Sequence of chain 1.C:
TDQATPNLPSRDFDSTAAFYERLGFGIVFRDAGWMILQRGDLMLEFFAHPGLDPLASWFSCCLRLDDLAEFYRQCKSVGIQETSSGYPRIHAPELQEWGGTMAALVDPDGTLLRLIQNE

Binding-site contacts:
Ligand atom O4 contacts residue ARG115 of chain 1.C at 2.5 Å (salt-bridge).
Ligand atom O70 contacts residue SER58 of chain 1.C at 3.5 Å (h-bond).
Ligand atom O66 contacts residue SER86 of chain 1.C at 3.1 Å.
Ligand atom NF contacts residue GLY111 of chain 1.C at 2.8 Å (h-bond).
Ligand atom NO contacts residue TRP99 of chain 1.C at 3.5 Å.
Ligand atom C41 contacts residue TRP99 of chain 1.C at 3.5 Å (hydrophobic).
Ligand atom C43 contacts residue TRP35 of chain 1.D at 3.5 Å (hydrophobic).
Ligand atom C44 contacts residue TRP99 of chain 1.C at 3.5 Å (hydrophobic).
Ligand atom C43 contacts residue TRP99 of chain 1.C at 3.4 Å (hydrophobic).
Ligand atom C55 contacts residue ASN119 of chain 1.C at 3.2 Å.
Ligand atom S46 contacts residue TRP99 of chain 1.C at 3.5 Å.
Ligand atom O12 contacts residue ARG90 of chain 1.C at 2.6 Å (salt-bridge).
Ligand atom CA contacts residue GLY111 of chain 1.C at 3.3 Å.
Ligand atom NO contacts residue ARG65 of chain 1.C at 3.5 Å (salt-bridge).
Ligand atom NQ contacts residue SER58 of chain 1.C at 3.0 Å (h-bond).
Ligand atom C66 contacts residue ARG90 of chain 1.C at 3.3 Å.
Ligand atom C46 contacts residue TRP99 of chain 1.C at 3.5 Å (hydrophobic).
Ligand atom C66 contacts residue GLY87 of chain 1.C at 3.4 Å.
Ligand atom NF contacts residue PHE60 of chain 1.C at 3.2 Å (h-bond).
Ligand atom C45 contacts residue TRP99 of chain 1.C at 3.4 Å (hydrophobic).
Ligand atom C70 contacts residue LEU56 of chain 1.C at 3.2 Å (hydrophobic).
Ligand atom NQ contacts residue LEU56 of chain 1.C at 3.0 Å (h-bond).
Ligand atom NQ contacts residue PRO55 of chain 1.C at 2.9 Å (h-bond).
Ligand atom C4 contacts residue ARG115 of chain 1.C at 3.4 Å.
Ligand atom NF contacts residue LEU113 of chain 1.C at 3.5 Å (h-bond).
Ligand atom O40 contacts residue ARG115 of chain 1.C at 2.5 Å (salt-bridge).
Ligand atom NN contacts residue TRP35 of chain 1.D at 3.5 Å.
Ligand atom S46 contacts residue PHE30 of chain 1.D at 3.2 Å.
Ligand atom O66 contacts residue GLY87 of chain 1.C at 3.2 Å (h-bond).
Ligand atom C54 contacts residue GLU120 of chain 1.C at 3.4 Å.
Ligand atom C42 contacts residue TRP35 of chain 1.D at 3.5 Å (hydrophobic).
Ligand atom ND contacts residue TRP59 of chain 1.C at 3.0 Å (h-bond).
Ligand atom NP contacts residue ARG65 of chain 1.C at 3.5 Å (salt-bridge).
Ligand atom NN contacts residue TRP99 of chain 1.C at 3.4 Å (h-bond).
Ligand atom C47 contacts residue PHE30 of chain 1.D at 3.4 Å (hydrophobic).
Ligand atom O68 contacts residue LEU56 of chain 1.C at 3.4 Å (h-bond).
Ligand atom O69 contacts residue LEU56 of chain 1.C at 3.0 Å (h-bond).
Ligand atom O67 contacts residue ARG90 of chain 1.C at 3.0 Å (salt-bridge).
Ligand atom ND contacts residue SER61 of chain 1.C at 3.0 Å (h-bond).
Ligand atom O66 contacts residue SER85 of chain 1.C at 3.6 Å (h-bond).

The small molecule below binds the protein below.
Small molecule (SMILES): Cc1c(N)nc([C@H](CC(N)=O)NC[C@H](N)C(N)=O)nc1C(=O)N[C@H](C(=O)N[C@H](C)[C@@H](O)[C@H](C)C(=O)N[C@H](C(=O)NCCc1nc(-c2nc(C(=O)NCCC[SH](C)C)cs2)cs1)[C@@H](C)O)[C@@H](O[C@@H]1O[C@@H](CO)[C@@H](O)[C@H](O)[C@@H]1O[C@H]1O[C@H](CO)[C@@H](O)[C@H](OC(N)=O)[C@@H]1O)c1c[nH]cn1

Sequence of chain 1.D:
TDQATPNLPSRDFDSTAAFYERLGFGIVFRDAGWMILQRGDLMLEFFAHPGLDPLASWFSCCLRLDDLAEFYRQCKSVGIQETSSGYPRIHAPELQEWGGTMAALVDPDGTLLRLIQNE